This small molecule binds to this protein.
Small molecule (SMILES): CC(=O)N[C@@H]1[C@@H](O)[C@H](O)[C@@H](CO)O[C@H]1O

Binding-site contacts:
Ligand atom C6 contacts residue GLN580 of chain 1.C at 3.1 Å.
Ligand atom C3 contacts residue ASN331 of chain 1.C at 3.8 Å.
Ligand atom O7 contacts residue ASN331 of chain 1.C at 4.5 Å.
Ligand atom C4 contacts residue GLN580 of chain 1.C at 4.0 Å.
Ligand atom C5 contacts residue GLN580 of chain 1.C at 3.6 Å.
Ligand atom C5 contacts residue ASN331 of chain 1.C at 3.7 Å.
Ligand atom C4 contacts residue ASN331 of chain 1.C at 4.2 Å.
Ligand atom O6 contacts residue GLN580 of chain 1.C at 3.8 Å.
Ligand atom O5 contacts residue ASN331 of chain 1.C at 2.5 Å (h-bond).
Ligand atom C1 contacts residue ASN331 of chain 1.C at 1.4 Å.
Ligand atom N2 contacts residue ASN331 of chain 1.C at 2.9 Å (h-bond).
Ligand atom C7 contacts residue ASN331 of chain 1.C at 4.0 Å.
Ligand atom C2 contacts residue ASN331 of chain 1.C at 2.4 Å.
Ligand atom O6 contacts residue LEU582 of chain 1.C at 4.3 Å.
Ligand atom O5 contacts residue GLN580 of chain 1.C at 3.3 Å (h-bond).

Sequence of chain 1.C:
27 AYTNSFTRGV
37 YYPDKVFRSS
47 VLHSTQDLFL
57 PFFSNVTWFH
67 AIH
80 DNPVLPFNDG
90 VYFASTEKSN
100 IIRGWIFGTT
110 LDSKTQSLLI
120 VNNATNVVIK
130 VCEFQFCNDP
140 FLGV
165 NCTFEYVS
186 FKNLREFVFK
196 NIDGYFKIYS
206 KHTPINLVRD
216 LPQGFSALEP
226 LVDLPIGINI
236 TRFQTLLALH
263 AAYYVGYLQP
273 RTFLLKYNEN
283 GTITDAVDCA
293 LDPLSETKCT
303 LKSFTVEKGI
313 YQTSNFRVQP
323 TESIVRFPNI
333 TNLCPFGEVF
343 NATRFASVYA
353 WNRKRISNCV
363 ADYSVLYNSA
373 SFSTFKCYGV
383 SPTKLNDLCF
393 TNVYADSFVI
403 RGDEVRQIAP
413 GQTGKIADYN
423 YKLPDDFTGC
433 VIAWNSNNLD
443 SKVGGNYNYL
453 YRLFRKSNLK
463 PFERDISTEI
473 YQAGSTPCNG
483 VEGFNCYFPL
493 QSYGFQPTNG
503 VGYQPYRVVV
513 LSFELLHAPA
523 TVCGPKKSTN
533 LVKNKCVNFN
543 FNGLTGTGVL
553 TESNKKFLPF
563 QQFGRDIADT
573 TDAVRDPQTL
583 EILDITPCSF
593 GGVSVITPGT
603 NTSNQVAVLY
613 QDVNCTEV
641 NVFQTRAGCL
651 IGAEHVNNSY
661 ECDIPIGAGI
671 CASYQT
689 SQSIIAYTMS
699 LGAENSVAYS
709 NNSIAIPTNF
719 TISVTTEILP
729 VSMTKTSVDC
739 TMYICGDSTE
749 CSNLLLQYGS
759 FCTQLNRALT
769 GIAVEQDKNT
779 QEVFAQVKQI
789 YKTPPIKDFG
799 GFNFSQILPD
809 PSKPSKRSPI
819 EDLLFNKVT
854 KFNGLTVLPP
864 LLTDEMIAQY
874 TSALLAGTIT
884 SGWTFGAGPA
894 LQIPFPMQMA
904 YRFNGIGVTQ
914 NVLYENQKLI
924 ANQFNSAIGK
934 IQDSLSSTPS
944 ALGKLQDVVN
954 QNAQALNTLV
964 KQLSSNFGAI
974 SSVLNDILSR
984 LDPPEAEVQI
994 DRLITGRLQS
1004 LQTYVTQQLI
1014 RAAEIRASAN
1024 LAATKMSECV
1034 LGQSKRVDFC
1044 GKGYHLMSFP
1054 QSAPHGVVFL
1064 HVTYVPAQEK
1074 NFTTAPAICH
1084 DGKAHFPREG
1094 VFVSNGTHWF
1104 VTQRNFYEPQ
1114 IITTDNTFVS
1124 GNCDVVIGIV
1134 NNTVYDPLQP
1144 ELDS